This small molecule binds to this protein.
Small molecule (SMILES): CC(=O)N[C@@H]1[C@@H](O)[C@H](O)[C@@H](CO)O[C@H]1O

Binding-site contacts:
Ligand atom C5 contacts residue ASN59 of chain 1.B at 3.7 Å.
Ligand atom C2 contacts residue ASN59 of chain 1.B at 2.5 Å.
Ligand atom C7 contacts residue ASN59 of chain 1.B at 3.6 Å.
Ligand atom C6 contacts residue THR62 of chain 1.B at 4.1 Å.
Ligand atom O7 contacts residue ASN59 of chain 1.B at 3.8 Å.
Ligand atom O5 contacts residue ASN59 of chain 1.B at 2.4 Å (h-bond).
Ligand atom C1 contacts residue ASN59 of chain 1.B at 1.4 Å.
Ligand atom C3 contacts residue ASN59 of chain 1.B at 3.8 Å.
Ligand atom O5 contacts residue SER61 of chain 1.B at 3.2 Å (h-bond).
Ligand atom C5 contacts residue SER61 of chain 1.B at 3.3 Å.
Ligand atom C4 contacts residue ASN59 of chain 1.B at 4.3 Å.
Ligand atom C1 contacts residue SER61 of chain 1.B at 3.4 Å.
Ligand atom C6 contacts residue SER61 of chain 1.B at 4.0 Å.
Ligand atom N2 contacts residue ASN59 of chain 1.B at 3.0 Å (h-bond).

Sequence of chain 1.B:
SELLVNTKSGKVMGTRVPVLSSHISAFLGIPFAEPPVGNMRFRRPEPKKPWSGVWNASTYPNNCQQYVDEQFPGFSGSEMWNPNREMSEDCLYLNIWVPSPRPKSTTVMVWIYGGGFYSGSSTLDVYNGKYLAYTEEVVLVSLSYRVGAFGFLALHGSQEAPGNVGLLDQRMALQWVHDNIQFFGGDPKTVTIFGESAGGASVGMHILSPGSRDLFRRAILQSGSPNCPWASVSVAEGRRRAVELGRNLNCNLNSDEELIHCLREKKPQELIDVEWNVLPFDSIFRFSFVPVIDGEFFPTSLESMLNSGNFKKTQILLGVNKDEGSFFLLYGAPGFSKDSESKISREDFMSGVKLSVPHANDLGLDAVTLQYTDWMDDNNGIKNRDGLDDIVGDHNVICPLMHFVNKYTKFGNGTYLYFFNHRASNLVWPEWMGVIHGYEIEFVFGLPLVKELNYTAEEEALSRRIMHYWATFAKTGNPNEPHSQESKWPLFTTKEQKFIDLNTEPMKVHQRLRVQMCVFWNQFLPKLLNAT